The protein below binds the small molecule below.
Small molecule (SMILES): CC(C)(C)n1nc(-c2cccc(O)c2)c2c(N)ncnc21

Sequence of chain 1.A:
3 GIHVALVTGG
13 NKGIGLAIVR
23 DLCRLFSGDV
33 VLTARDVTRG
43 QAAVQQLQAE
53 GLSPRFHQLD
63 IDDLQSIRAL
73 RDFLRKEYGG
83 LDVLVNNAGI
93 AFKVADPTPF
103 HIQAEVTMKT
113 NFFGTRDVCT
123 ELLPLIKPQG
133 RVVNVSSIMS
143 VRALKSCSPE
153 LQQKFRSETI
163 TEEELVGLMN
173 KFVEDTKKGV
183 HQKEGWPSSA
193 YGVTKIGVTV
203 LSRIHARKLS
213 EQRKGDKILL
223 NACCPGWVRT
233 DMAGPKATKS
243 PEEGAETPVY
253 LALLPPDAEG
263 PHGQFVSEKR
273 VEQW

Binding-site contacts:
Ligand atom N11 contacts residue MET141 of chain 1.A at 3.9 Å.
Ligand atom C13 contacts residue TRP229 of chain 1.A at 3.3 Å (hydrophobic).
Ligand atom C13 contacts residue MET141 of chain 1.A at 3.7 Å (hydrophobic).
Ligand atom C30 contacts residue ALA235 of chain 1.A at 3.8 Å (hydrophobic).
Ligand atom C28 contacts residue SER139 of chain 1.A at 3.8 Å.
Ligand atom C2 contacts residue TRP229 of chain 1.A at 3.6 Å (hydrophobic).
Ligand atom C26 contacts residue AHE1 of chain 1.F at 3.5 Å.
Ligand atom C29 contacts residue TYR193 of chain 1.A at 3.3 Å (hydrophobic).
Ligand atom C18 contacts residue TRP229 of chain 1.A at 3.7 Å (hydrophobic).
Ligand atom C6 contacts residue TRP229 of chain 1.A at 3.8 Å (hydrophobic).
Ligand atom C28 contacts residue AHE1 of chain 1.F at 3.6 Å.
Ligand atom C30 contacts residue NAP1 of chain 1.I at 3.5 Å.
Ligand atom C21 contacts residue TRP229 of chain 1.A at 3.5 Å (hydrophobic).
Ligand atom C26 contacts residue MET234 of chain 1.A at 3.8 Å (hydrophobic).
Ligand atom C29 contacts residue SER139 of chain 1.A at 3.6 Å.
Ligand atom C4 contacts residue TRP229 of chain 1.A at 3.3 Å (hydrophobic).
Ligand atom C29 contacts residue NAP1 of chain 1.I at 3.3 Å.
Ligand atom N5 contacts residue ILE140 of chain 1.A at 3.8 Å.
Ligand atom C28 contacts residue NAP1 of chain 1.I at 3.7 Å.
Ligand atom N1 contacts residue ILE140 of chain 1.A at 3.8 Å.
Ligand atom N1 contacts residue NAP1 of chain 1.I at 3.6 Å.
Ligand atom N1 contacts residue GLY228 of chain 1.A at 3.5 Å (h-bond).
Ligand atom C26 contacts residue NAP1 of chain 1.I at 3.4 Å.
Ligand atom C7 contacts residue TRP229 of chain 1.A at 3.7 Å (hydrophobic).
Ligand atom N15 contacts residue MET141 of chain 1.A at 3.7 Å.
Ligand atom O33 contacts residue TYR193 of chain 1.A at 2.4 Å (h-bond).
Ligand atom N11 contacts residue TRP229 of chain 1.A at 3.6 Å.
Ligand atom C27 contacts residue NAP1 of chain 1.I at 3.5 Å.
Ligand atom C27 contacts residue TRP229 of chain 1.A at 3.6 Å (hydrophobic).
Ligand atom C27 contacts residue ALA235 of chain 1.A at 3.9 Å (hydrophobic).
Ligand atom C27 contacts residue AHE1 of chain 1.F at 3.8 Å.
Ligand atom O33 contacts residue SER139 of chain 1.A at 2.5 Å (h-bond).
Ligand atom C29 contacts residue AHE1 of chain 1.F at 3.4 Å.
Ligand atom C26 contacts residue TYR193 of chain 1.A at 3.4 Å (hydrophobic).
Ligand atom C18 contacts residue AHE1 of chain 1.F at 3.8 Å.
Ligand atom N5 contacts residue TRP229 of chain 1.A at 3.6 Å.
Ligand atom O33 contacts residue NAP1 of chain 1.I at 3.1 Å.
Ligand atom C30 contacts residue AHE1 of chain 1.F at 3.7 Å.
Ligand atom N1 contacts residue TRP229 of chain 1.A at 3.9 Å.
Ligand atom N15 contacts residue TRP229 of chain 1.A at 3.4 Å (h-bond).